Binding-site contacts:
Ligand atom C8 contacts residue ASN352 of chain 1.B at 4.5 Å.
Ligand atom O5 contacts residue ASN341 of chain 1.B at 3.6 Å (h-bond).
Ligand atom N2 contacts residue ASN352 of chain 1.B at 2.8 Å (h-bond).
Ligand atom O7 contacts residue GLN343 of chain 1.B at 3.5 Å (h-bond).
Ligand atom C4 contacts residue ASN352 of chain 1.B at 4.1 Å.
Ligand atom O5 contacts residue ASN352 of chain 1.B at 2.4 Å (h-bond).
Ligand atom C7 contacts residue ASN352 of chain 1.B at 3.3 Å.
Ligand atom C6 contacts residue ASN341 of chain 1.B at 4.2 Å.
Ligand atom C1 contacts residue ASN341 of chain 1.B at 4.1 Å.
Ligand atom C2 contacts residue ASN352 of chain 1.B at 2.4 Å.
Ligand atom C3 contacts residue ASN352 of chain 1.B at 3.7 Å.
Ligand atom C5 contacts residue ASN352 of chain 1.B at 3.7 Å.
Ligand atom O5 contacts residue GLN343 of chain 1.B at 3.9 Å.
Ligand atom O6 contacts residue ASN341 of chain 1.B at 3.9 Å.
Ligand atom C7 contacts residue TYR374 of chain 1.B at 4.3 Å (hydrophobic).
Ligand atom C4 contacts residue GLN334 of chain 1.B at 3.9 Å.
Ligand atom C1 contacts residue ASN352 of chain 1.B at 1.4 Å.
Ligand atom C7 contacts residue GLN343 of chain 1.B at 4.5 Å.
Ligand atom O7 contacts residue ASN352 of chain 1.B at 3.5 Å (h-bond).
Ligand atom C6 contacts residue GLN334 of chain 1.B at 4.4 Å.
Ligand atom C2 contacts residue GLN343 of chain 1.B at 3.9 Å.
Ligand atom O5 contacts residue GLN334 of chain 1.B at 4.1 Å.
Ligand atom C8 contacts residue TYR374 of chain 1.B at 3.6 Å (hydrophobic).
Ligand atom C5 contacts residue GLN334 of chain 1.B at 4.4 Å.
Ligand atom C1 contacts residue GLN343 of chain 1.B at 3.7 Å.

This small molecule binds to this protein.
Small molecule (SMILES): CC(=O)N[C@@H]1[C@@H](O)[C@H](O)[C@@H](CO)O[C@H]1O

Sequence of chain 1.B:
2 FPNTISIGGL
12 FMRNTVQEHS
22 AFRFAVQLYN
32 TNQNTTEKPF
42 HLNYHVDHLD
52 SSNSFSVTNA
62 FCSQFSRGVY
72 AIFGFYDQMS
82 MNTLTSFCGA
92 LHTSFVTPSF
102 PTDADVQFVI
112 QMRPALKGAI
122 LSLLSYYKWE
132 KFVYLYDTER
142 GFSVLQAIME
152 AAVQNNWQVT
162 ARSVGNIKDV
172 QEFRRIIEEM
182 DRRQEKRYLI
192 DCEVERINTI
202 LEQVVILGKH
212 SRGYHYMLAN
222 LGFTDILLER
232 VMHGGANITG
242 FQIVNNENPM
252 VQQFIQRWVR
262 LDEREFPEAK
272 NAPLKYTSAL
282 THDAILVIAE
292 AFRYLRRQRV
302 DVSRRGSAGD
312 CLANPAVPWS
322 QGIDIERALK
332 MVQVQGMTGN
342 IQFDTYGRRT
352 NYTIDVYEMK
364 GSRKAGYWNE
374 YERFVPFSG